Binding-site contacts:
Ligand atom C9 contacts residue VAL194 of chain 57.B at 3.8 Å (hydrophobic).
Ligand atom N4 contacts residue LEU239 of chain 57.B at 3.6 Å.
Ligand atom C3 contacts residue TYR157 of chain 57.B at 3.4 Å (hydrophobic).
Ligand atom C19 contacts residue PHE236 of chain 57.B at 3.6 Å (hydrophobic).
Ligand atom C19 contacts residue TYR110 of chain 57.B at 3.8 Å (hydrophobic).
Ligand atom O15 contacts residue MET130 of chain 57.B at 3.8 Å.
Ligand atom C3 contacts residue ALA24 of chain 57.D at 3.6 Å (hydrophobic).
Ligand atom C8 contacts residue VAL194 of chain 57.B at 3.8 Å (hydrophobic).
Ligand atom C4 contacts residue TYR157 of chain 57.B at 3.5 Å (hydrophobic).
Ligand atom C3 contacts residue PRO179 of chain 57.B at 3.6 Å (hydrophobic).
Ligand atom O24 contacts residue THR109 of chain 57.B at 3.6 Å.
Ligand atom C7 contacts residue TYR157 of chain 57.B at 3.5 Å (hydrophobic).
Ligand atom C17 contacts residue MET130 of chain 57.B at 3.7 Å (hydrophobic).
Ligand atom C10 contacts residue PHE132 of chain 57.B at 3.7 Å (hydrophobic).
Ligand atom N3 contacts residue ILE192 of chain 57.B at 3.7 Å.
Ligand atom C7 contacts residue ILE25 of chain 57.D at 3.8 Å (hydrophobic).
Ligand atom C1 contacts residue ILE181 of chain 57.B at 3.5 Å (hydrophobic).
Ligand atom N3 contacts residue LEU239 of chain 57.B at 3.8 Å.
Ligand atom C21 contacts residue TYR203 of chain 57.B at 3.7 Å (hydrophobic).
Ligand atom C20 contacts residue PHE236 of chain 57.B at 3.4 Å (hydrophobic).
Ligand atom C7 contacts residue VAL194 of chain 57.B at 3.6 Å (hydrophobic).
Ligand atom N6 contacts residue VAL194 of chain 57.B at 3.6 Å.
Ligand atom C10 contacts residue ILE108 of chain 57.B at 3.5 Å (hydrophobic).
Ligand atom O23 contacts residue TYR110 of chain 57.B at 3.5 Å.
Ligand atom C1 contacts residue ILE155 of chain 57.B at 3.8 Å (hydrophobic).
Ligand atom C11 contacts residue PHE132 of chain 57.B at 3.5 Å (hydrophobic).
Ligand atom C8 contacts residue TYR157 of chain 57.B at 3.4 Å (hydrophobic).
Ligand atom O24 contacts residue PHE236 of chain 57.B at 3.9 Å.
Ligand atom C22 contacts residue TYR110 of chain 57.B at 3.3 Å (hydrophobic).
Ligand atom O23 contacts residue PHE236 of chain 57.B at 3.3 Å.
Ligand atom C18 contacts residue TYR110 of chain 57.B at 3.8 Å (hydrophobic).
Ligand atom C22 contacts residue PHE236 of chain 57.B at 3.3 Å (hydrophobic).
Ligand atom C13 contacts residue ILE108 of chain 57.B at 3.6 Å (hydrophobic).
Ligand atom C4 contacts residue ALA24 of chain 57.D at 3.9 Å (hydrophobic).
Ligand atom O24 contacts residue TYR110 of chain 57.B at 3.3 Å.
Ligand atom C13 contacts residue PHE236 of chain 57.B at 3.8 Å (hydrophobic).
Ligand atom C12 contacts residue PHE236 of chain 57.B at 3.7 Å (hydrophobic).
Ligand atom N4 contacts residue ILE192 of chain 57.B at 3.6 Å.
Ligand atom C25 contacts residue THR109 of chain 57.B at 3.2 Å.
Ligand atom C16 contacts residue MET130 of chain 57.B at 3.8 Å (hydrophobic).

This small molecule binds to this protein.
Small molecule (SMILES): CCOC(=O)c1ccc(OCCCC2CCN(c3ccc(C)nn3)CC2)cc1

Sequence of chain 57.D:
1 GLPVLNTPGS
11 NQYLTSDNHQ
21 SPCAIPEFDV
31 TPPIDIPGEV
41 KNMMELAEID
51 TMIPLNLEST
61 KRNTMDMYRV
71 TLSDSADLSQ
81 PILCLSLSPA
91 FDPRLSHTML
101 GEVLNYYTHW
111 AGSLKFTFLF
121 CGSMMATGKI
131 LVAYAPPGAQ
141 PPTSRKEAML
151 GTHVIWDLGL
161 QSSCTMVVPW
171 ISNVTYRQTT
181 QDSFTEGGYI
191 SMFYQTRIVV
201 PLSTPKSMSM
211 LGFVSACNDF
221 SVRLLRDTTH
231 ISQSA

Sequence of chain 58.D:
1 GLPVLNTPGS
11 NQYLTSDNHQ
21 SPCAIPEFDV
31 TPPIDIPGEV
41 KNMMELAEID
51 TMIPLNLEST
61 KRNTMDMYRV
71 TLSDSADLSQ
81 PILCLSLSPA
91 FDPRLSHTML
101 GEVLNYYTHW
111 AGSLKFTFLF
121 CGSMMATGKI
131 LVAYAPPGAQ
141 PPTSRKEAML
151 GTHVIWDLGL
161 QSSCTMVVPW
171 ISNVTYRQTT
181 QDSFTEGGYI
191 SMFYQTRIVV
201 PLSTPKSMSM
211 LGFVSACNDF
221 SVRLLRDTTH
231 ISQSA

Sequence of chain 57.B:
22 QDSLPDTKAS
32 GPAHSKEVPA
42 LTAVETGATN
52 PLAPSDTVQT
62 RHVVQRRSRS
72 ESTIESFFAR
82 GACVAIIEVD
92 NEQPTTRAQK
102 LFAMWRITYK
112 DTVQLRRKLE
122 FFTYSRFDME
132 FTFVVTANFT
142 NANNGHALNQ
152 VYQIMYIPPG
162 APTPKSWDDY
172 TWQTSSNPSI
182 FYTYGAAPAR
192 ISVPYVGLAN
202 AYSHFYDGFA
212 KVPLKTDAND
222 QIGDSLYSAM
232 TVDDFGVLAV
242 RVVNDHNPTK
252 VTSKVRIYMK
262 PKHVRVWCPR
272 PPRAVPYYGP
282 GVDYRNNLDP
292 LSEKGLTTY